A protein and the small-molecule ligand that binds it are described below.
Small molecule (SMILES): Nc1ncnc2c1ncn2[C@@H]1O[C@H](CO[P](=O)(O)C[P](=O)(O)OP(=O)(O)O)[C@@H](O)[C@H]1O

Sequence of chain 1.B:
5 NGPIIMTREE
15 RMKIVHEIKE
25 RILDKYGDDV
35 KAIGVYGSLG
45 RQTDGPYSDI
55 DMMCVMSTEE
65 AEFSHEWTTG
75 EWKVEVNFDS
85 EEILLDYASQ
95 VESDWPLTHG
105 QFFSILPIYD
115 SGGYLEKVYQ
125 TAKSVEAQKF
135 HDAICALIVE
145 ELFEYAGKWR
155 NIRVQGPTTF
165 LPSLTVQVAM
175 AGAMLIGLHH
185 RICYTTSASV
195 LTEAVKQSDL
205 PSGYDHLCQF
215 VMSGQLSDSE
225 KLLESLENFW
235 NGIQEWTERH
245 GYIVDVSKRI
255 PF

Binding-site contacts:
Ligand atom N1 contacts residue THR102 of chain 1.B at 3.4 Å.
Ligand atom O2A contacts residue ASP53 of chain 1.B at 3.1 Å (salt-bridge).
Ligand atom O2' contacts residue GLY104 of chain 1.B at 3.4 Å.
Ligand atom N3 contacts residue NMY1 of chain 1.G at 3.5 Å.
Ligand atom O2A contacts residue GLU148 of chain 1.A at 2.9 Å (salt-bridge).
Ligand atom O1B contacts residue SER42 of chain 1.B at 2.9 Å (h-bond).
Ligand atom PA contacts residue GLU148 of chain 1.A at 3.5 Å.
Ligand atom O3B contacts residue ARG45 of chain 1.B at 3.5 Å (salt-bridge).
Ligand atom O2G contacts residue SER52 of chain 1.B at 2.6 Å (h-bond).
Ligand atom O1B contacts residue CA1 of chain 1.J at 2.4 Å.
Ligand atom C2 contacts residue NMY1 of chain 1.G at 3.6 Å.
Ligand atom O2G contacts residue SER42 of chain 1.B at 2.6 Å (h-bond).
Ligand atom O2A contacts residue CA1 of chain 1.H at 2.4 Å.
Ligand atom O4' contacts residue NMY1 of chain 1.G at 3.6 Å.
Ligand atom O2B contacts residue THR190 of chain 1.B at 3.6 Å.
Ligand atom PA contacts residue NMY1 of chain 1.G at 3.2 Å.
Ligand atom PG contacts residue SER42 of chain 1.B at 3.5 Å.
Ligand atom O1A contacts residue NMY1 of chain 1.G at 2.7 Å (h-bond).
Ligand atom O2A contacts residue CA1 of chain 1.J at 2.3 Å.
Ligand atom C2' contacts residue LEU101 of chain 1.B at 3.6 Å (hydrophobic).
Ligand atom C3A contacts residue LYS152 of chain 1.A at 3.5 Å.
Ligand atom C6 contacts residue NMY1 of chain 1.G at 3.5 Å.
Ligand atom PA contacts residue CA1 of chain 1.J at 3.4 Å.
Ligand atom O1B contacts residue GLY41 of chain 1.B at 3.5 Å.
Ligand atom N1 contacts residue NMY1 of chain 1.G at 3.5 Å (h-bond).
Ligand atom O3B contacts residue SER42 of chain 1.B at 3.4 Å.
Ligand atom O2B contacts residue ARG45 of chain 1.B at 3.1 Å (salt-bridge).
Ligand atom O1A contacts residue GLU148 of chain 1.A at 3.0 Å (salt-bridge).
Ligand atom O3' contacts residue ARG45 of chain 1.B at 3.4 Å (salt-bridge).
Ligand atom O1A contacts residue LYS152 of chain 1.A at 3.0 Å (salt-bridge).
Ligand atom C2 contacts residue THR102 of chain 1.B at 3.4 Å.
Ligand atom O5' contacts residue NMY1 of chain 1.G at 3.5 Å (h-bond).
Ligand atom O2A contacts residue ASP55 of chain 1.B at 3.4 Å (salt-bridge).
Ligand atom O3B contacts residue THR190 of chain 1.B at 3.3 Å (h-bond).
Ligand atom O2A contacts residue NMY1 of chain 1.G at 3.1 Å (h-bond).
Ligand atom PB contacts residue CA1 of chain 1.J at 3.5 Å.
Ligand atom O2' contacts residue GLN105 of chain 1.B at 2.8 Å (h-bond).
Ligand atom O3G contacts residue CA1 of chain 1.J at 3.1 Å.
Ligand atom PA contacts residue CA1 of chain 1.H at 3.6 Å.
Ligand atom O2' contacts residue THR102 of chain 1.B at 3.5 Å (h-bond).

Sequence of chain 1.A:
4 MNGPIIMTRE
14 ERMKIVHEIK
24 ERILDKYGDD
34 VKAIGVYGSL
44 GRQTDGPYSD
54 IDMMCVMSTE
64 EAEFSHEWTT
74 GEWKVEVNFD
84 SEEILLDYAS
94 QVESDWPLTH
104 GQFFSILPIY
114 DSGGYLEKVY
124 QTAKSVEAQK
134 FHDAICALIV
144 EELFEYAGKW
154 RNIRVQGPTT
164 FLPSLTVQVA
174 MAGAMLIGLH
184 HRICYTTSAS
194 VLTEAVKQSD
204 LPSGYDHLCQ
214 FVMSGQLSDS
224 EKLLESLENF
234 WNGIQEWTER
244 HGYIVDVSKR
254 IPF